The small molecule below binds the protein below.
Small molecule (SMILES): Cc1cc(NC(=O)Nc2cc(S(N)(=O)=O)cc([N+](=O)[O-])c2O)ccc1F

Binding-site contacts:
Ligand atom O21 contacts residue LEU194 of chain 1.A at 3.2 Å.
Ligand atom C02 contacts residue THR196 of chain 1.A at 3.9 Å.
Ligand atom S20 contacts residue THR195 of chain 1.A at 3.9 Å.
Ligand atom O22 contacts residue HIS116 of chain 1.A at 3.9 Å.
Ligand atom C05 contacts residue HIS91 of chain 1.A at 3.8 Å.
Ligand atom O22 contacts residue ZN1 of chain 1.B at 3.2 Å.
Ligand atom O26 contacts residue SER62 of chain 1.A at 3.8 Å.
Ligand atom C01 contacts residue HIS91 of chain 1.A at 3.1 Å.
Ligand atom N23 contacts residue THR195 of chain 1.A at 2.6 Å (h-bond).
Ligand atom C01 contacts residue THR196 of chain 1.A at 3.7 Å.
Ligand atom C06 contacts residue HIS91 of chain 1.A at 3.3 Å.
Ligand atom O22 contacts residue VAL118 of chain 1.A at 3.9 Å.
Ligand atom O25 contacts residue THR196 of chain 1.A at 3.6 Å.
Ligand atom N24 contacts residue HIS61 of chain 1.A at 3.8 Å.
Ligand atom O07 contacts residue GLN89 of chain 1.A at 3.5 Å (h-bond).
Ligand atom F19 contacts residue VAL131 of chain 1.A at 3.6 Å.
Ligand atom N23 contacts residue HIS91 of chain 1.A at 3.5 Å (h-bond).
Ligand atom O26 contacts residue HIS61 of chain 1.A at 3.6 Å (h-bond).
Ligand atom C15 contacts residue VAL131 of chain 1.A at 3.7 Å (hydrophobic).
Ligand atom C01 contacts residue ZN1 of chain 1.B at 3.5 Å.
Ligand atom C04 contacts residue GLN89 of chain 1.A at 3.6 Å.
Ligand atom O25 contacts residue HIS61 of chain 1.A at 3.5 Å.
Ligand atom O07 contacts residue GLN64 of chain 1.A at 3.7 Å.
Ligand atom O21 contacts residue THR195 of chain 1.A at 2.9 Å (h-bond).
Ligand atom O26 contacts residue ASN59 of chain 1.A at 2.8 Å (h-bond).
Ligand atom S20 contacts residue HIS91 of chain 1.A at 3.7 Å.
Ligand atom C14 contacts residue VAL131 of chain 1.A at 3.9 Å (hydrophobic).
Ligand atom N23 contacts residue GLU103 of chain 1.A at 3.8 Å.
Ligand atom N23 contacts residue HIS93 of chain 1.A at 3.2 Å (h-bond).
Ligand atom N23 contacts residue ZN1 of chain 1.B at 2.0 Å.
Ligand atom C02 contacts residue HIS91 of chain 1.A at 3.8 Å.
Ligand atom S20 contacts residue ZN1 of chain 1.B at 3.0 Å.
Ligand atom C06 contacts residue ZN1 of chain 1.B at 3.6 Å.
Ligand atom O25 contacts residue SER62 of chain 1.A at 3.8 Å.
Ligand atom C03 contacts residue GLN89 of chain 1.A at 3.7 Å.
Ligand atom F19 contacts residue GLY128 of chain 1.A at 3.6 Å.
Ligand atom O22 contacts residue HIS91 of chain 1.A at 3.4 Å.
Ligand atom N23 contacts residue HIS116 of chain 1.A at 3.3 Å (h-bond).
Ligand atom C06 contacts residue THR196 of chain 1.A at 3.7 Å.
Ligand atom N08 contacts residue GLN89 of chain 1.A at 3.5 Å (h-bond).

Sequence of chain 1.A:
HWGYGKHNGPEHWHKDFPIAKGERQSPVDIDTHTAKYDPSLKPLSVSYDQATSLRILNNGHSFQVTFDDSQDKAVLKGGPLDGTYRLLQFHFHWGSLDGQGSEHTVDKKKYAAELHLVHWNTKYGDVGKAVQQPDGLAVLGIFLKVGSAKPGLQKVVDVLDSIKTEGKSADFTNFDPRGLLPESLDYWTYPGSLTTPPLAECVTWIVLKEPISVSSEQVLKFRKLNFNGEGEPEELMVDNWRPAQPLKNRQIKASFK